This protein binds this small molecule.
Small molecule (SMILES): C=C1/C(=C\C=C2/CCC[C@]3(C)[C@@H]([C@H](C)/C=C/[C@H](C)C(C)(C)O)CC[C@@H]23)C[C@@H](O)C[C@@H]1O

Binding-site contacts:
Ligand atom O3 contacts residue ILE293 of chain 1.A at 3.0 Å (h-bond).
Ligand atom C3 contacts residue PRO92 of chain 1.A at 4.0 Å (hydrophobic).
Ligand atom C6 contacts residue LEU180 of chain 1.A at 3.8 Å (hydrophobic).
Ligand atom C26 contacts residue PHE85 of chain 1.A at 3.8 Å (hydrophobic).
Ligand atom C4 contacts residue MET239 of chain 1.A at 4.1 Å (hydrophobic).
Ligand atom C28 contacts residue PHE85 of chain 1.A at 4.1 Å (hydrophobic).
Ligand atom C3 contacts residue ARG193 of chain 1.A at 3.7 Å.
Ligand atom C25 contacts residue ILE293 of chain 1.A at 3.5 Å (hydrophobic).
Ligand atom C21 contacts residue THR395 of chain 1.A at 3.9 Å.
Ligand atom C19 contacts residue ILE243 of chain 1.A at 3.6 Å (hydrophobic).
Ligand atom C9 contacts residue VAL88 of chain 1.A at 3.4 Å (hydrophobic).
Ligand atom O2 contacts residue ARG193 of chain 1.A at 2.8 Å (salt-bridge).
Ligand atom O1 contacts residue ARG73 of chain 1.A at 4.1 Å.
Ligand atom C8 contacts residue VAL88 of chain 1.A at 4.0 Å (hydrophobic).
Ligand atom C27 contacts residue ILE293 of chain 1.A at 3.2 Å (hydrophobic).
Ligand atom C2 contacts residue SER236 of chain 1.A at 4.0 Å.
Ligand atom C28 contacts residue ARG73 of chain 1.A at 4.0 Å.
Ligand atom C27 contacts residue PHE78 of chain 1.A at 4.0 Å (hydrophobic).
Ligand atom C18 contacts residue VAL88 of chain 1.A at 4.1 Å (hydrophobic).
Ligand atom C7 contacts residue VAL88 of chain 1.A at 4.1 Å (hydrophobic).
Ligand atom C20 contacts residue THR394 of chain 1.A at 4.1 Å.
Ligand atom C21 contacts residue ILE396 of chain 1.A at 4.0 Å (hydrophobic).
Ligand atom C24 contacts residue ILE293 of chain 1.A at 3.7 Å (hydrophobic).
Ligand atom C15 contacts residue VAL181 of chain 1.A at 4.0 Å (hydrophobic).
Ligand atom C8 contacts residue LEU180 of chain 1.A at 4.1 Å (hydrophobic).
Ligand atom C26 contacts residue PRO79 of chain 1.A at 3.5 Å (hydrophobic).
Ligand atom C26 contacts residue THR81 of chain 1.A at 3.3 Å.
Ligand atom C27 contacts residue GLY296 of chain 1.A at 3.4 Å.
Ligand atom C4 contacts residue ARG193 of chain 1.A at 3.5 Å.
Ligand atom C11 contacts residue VAL88 of chain 1.A at 3.5 Å (hydrophobic).
Ligand atom C9 contacts residue LEU180 of chain 1.A at 3.8 Å (hydrophobic).
Ligand atom C25 contacts residue THR81 of chain 1.A at 3.9 Å.
Ligand atom C21 contacts residue THR394 of chain 1.A at 3.9 Å.
Ligand atom O2 contacts residue PRO92 of chain 1.A at 3.0 Å (h-bond).
Ligand atom C23 contacts residue ILE293 of chain 1.A at 4.1 Å (hydrophobic).
Ligand atom C6 contacts residue VAL88 of chain 1.A at 3.8 Å (hydrophobic).
Ligand atom O2 contacts residue SER236 of chain 1.A at 3.9 Å.
Ligand atom C5 contacts residue LEU180 of chain 1.A at 4.0 Å (hydrophobic).
Ligand atom O3 contacts residue THR81 of chain 1.A at 3.2 Å (h-bond).
Ligand atom C7 contacts residue LEU180 of chain 1.A at 4.0 Å (hydrophobic).

Sequence of chain 1.A:
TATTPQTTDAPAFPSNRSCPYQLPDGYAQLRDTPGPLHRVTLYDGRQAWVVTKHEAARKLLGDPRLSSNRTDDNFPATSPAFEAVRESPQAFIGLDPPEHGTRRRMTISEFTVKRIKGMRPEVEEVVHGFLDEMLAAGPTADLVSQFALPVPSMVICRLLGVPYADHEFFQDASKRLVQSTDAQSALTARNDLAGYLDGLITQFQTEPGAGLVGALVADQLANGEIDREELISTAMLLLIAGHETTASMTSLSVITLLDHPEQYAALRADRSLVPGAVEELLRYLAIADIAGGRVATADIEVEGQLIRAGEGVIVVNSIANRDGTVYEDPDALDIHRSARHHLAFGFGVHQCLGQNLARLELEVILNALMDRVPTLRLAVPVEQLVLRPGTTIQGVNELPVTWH